The protein below binds the small molecule below.
Small molecule (SMILES): Oc1ccc(-n2cc(-c3ccc4ccccc4n3)nn2)cc1

Sequence of chain 1.K:
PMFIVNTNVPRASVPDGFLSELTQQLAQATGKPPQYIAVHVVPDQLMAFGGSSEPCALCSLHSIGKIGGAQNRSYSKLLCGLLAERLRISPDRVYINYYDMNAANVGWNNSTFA

Sequence of chain 1.L:
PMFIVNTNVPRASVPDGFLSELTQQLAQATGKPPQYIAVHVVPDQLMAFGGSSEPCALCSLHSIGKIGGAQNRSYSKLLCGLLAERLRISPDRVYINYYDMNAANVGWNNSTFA

Binding-site contacts:
Ligand atom CAD contacts residue VAL106 of chain 1.L at 3.6 Å (hydrophobic).
Ligand atom CAT contacts residue PRO33 of chain 1.L at 3.8 Å (hydrophobic).
Ligand atom CAJ contacts residue LYS32 of chain 1.L at 3.6 Å.
Ligand atom NAM contacts residue PRO1 of chain 1.L at 3.7 Å.
Ligand atom CAS contacts residue PRO1 of chain 1.L at 3.5 Å (hydrophobic).
Ligand atom OAA contacts residue MET2 of chain 1.L at 3.5 Å.
Ligand atom NAM contacts residue ILE64 of chain 1.L at 3.9 Å.
Ligand atom CAB contacts residue PRO33 of chain 1.L at 3.6 Å (hydrophobic).
Ligand atom NAN contacts residue LYS32 of chain 1.L at 3.5 Å (salt-bridge).
Ligand atom CAG contacts residue PRO1 of chain 1.L at 3.4 Å (hydrophobic).
Ligand atom CAI contacts residue PRO33 of chain 1.L at 3.6 Å (hydrophobic).
Ligand atom CAK contacts residue TYR36 of chain 1.L at 3.6 Å (hydrophobic).
Ligand atom NAM contacts residue LYS32 of chain 1.L at 2.8 Å (salt-bridge).
Ligand atom NAV contacts residue PRO1 of chain 1.L at 3.4 Å (h-bond).
Ligand atom OAA contacts residue HIS62 of chain 1.L at 3.6 Å.
Ligand atom CAD contacts residue HIS62 of chain 1.L at 3.4 Å.
Ligand atom CAL contacts residue TYR95 of chain 1.K at 3.9 Å (hydrophobic).
Ligand atom CAE contacts residue TYR95 of chain 1.K at 3.4 Å (hydrophobic).
Ligand atom CAF contacts residue SER63 of chain 1.L at 3.8 Å.
Ligand atom NAN contacts residue ILE64 of chain 1.L at 3.1 Å (h-bond).
Ligand atom CAC contacts residue PRO33 of chain 1.L at 3.8 Å (hydrophobic).
Ligand atom CAP contacts residue HIS62 of chain 1.L at 3.7 Å.
Ligand atom CAP contacts residue ASN97 of chain 1.K at 3.6 Å.
Ligand atom CAH contacts residue PHE113 of chain 1.L at 3.6 Å (hydrophobic).
Ligand atom CAF contacts residue HIS62 of chain 1.L at 3.6 Å.
Ligand atom CAP contacts residue VAL106 of chain 1.L at 3.7 Å (hydrophobic).
Ligand atom CAE contacts residue PRO1 of chain 1.L at 3.8 Å (hydrophobic).
Ligand atom CAG contacts residue TYR95 of chain 1.K at 3.6 Å (hydrophobic).
Ligand atom CAU contacts residue LYS32 of chain 1.L at 3.7 Å.
Ligand atom NAN contacts residue PRO1 of chain 1.L at 3.7 Å.
Ligand atom OAA contacts residue ASN97 of chain 1.K at 2.8 Å (h-bond).
Ligand atom CAH contacts residue TYR36 of chain 1.L at 3.8 Å (hydrophobic).
Ligand atom CAL contacts residue PHE113 of chain 1.L at 3.7 Å (hydrophobic).
Ligand atom CAR contacts residue PRO1 of chain 1.L at 3.6 Å (hydrophobic).
Ligand atom CAD contacts residue ASN97 of chain 1.K at 3.7 Å.
Ligand atom CAF contacts residue ILE64 of chain 1.L at 3.6 Å (hydrophobic).
Ligand atom CAR contacts residue LYS32 of chain 1.L at 3.9 Å.
Ligand atom NAO contacts residue LYS32 of chain 1.L at 3.2 Å.
Ligand atom CAE contacts residue MET2 of chain 1.L at 3.9 Å (hydrophobic).
Ligand atom CAL contacts residue PRO1 of chain 1.L at 3.4 Å (hydrophobic).